The small molecule below binds the protein below.
Small molecule (SMILES): O=C(O)[C@H]1CS[C@@H]2CS[C@@H](CS)N12

Sequence of chain 1.C:
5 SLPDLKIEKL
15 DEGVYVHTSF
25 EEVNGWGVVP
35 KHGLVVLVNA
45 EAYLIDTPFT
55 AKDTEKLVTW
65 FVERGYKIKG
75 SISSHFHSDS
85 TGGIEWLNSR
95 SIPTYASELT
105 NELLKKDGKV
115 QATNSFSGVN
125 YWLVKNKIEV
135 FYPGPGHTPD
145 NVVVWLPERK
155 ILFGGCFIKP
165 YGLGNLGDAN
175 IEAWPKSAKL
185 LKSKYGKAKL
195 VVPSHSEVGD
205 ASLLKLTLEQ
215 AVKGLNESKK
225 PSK

Binding-site contacts:
Ligand atom O contacts residue CYS160 of chain 1.C at 3.5 Å.
Ligand atom SAC contacts residue HIS79 of chain 1.C at 3.7 Å.
Ligand atom OXT contacts residue HIS141 of chain 1.C at 3.6 Å.
Ligand atom SAH contacts residue HIS199 of chain 1.C at 3.5 Å (h-bond).
Ligand atom CAJ contacts residue ZN1 of chain 1.P at 3.9 Å.
Ligand atom N contacts residue HIS199 of chain 1.C at 3.4 Å (h-bond).
Ligand atom SAC contacts residue HIS141 of chain 1.C at 3.8 Å.
Ligand atom SAC contacts residue ASP83 of chain 1.C at 3.7 Å.
Ligand atom OXT contacts residue GLY168 of chain 1.C at 3.5 Å.
Ligand atom O contacts residue HIS199 of chain 1.C at 3.1 Å (h-bond).
Ligand atom N contacts residue ZN1 of chain 1.Q at 2.8 Å.
Ligand atom SAC contacts residue ZN1 of chain 1.P at 2.3 Å.
Ligand atom SAC contacts residue HIS81 of chain 1.C at 3.5 Å (h-bond).
Ligand atom CAD contacts residue ASP83 of chain 1.C at 3.7 Å.
Ligand atom SAG contacts residue ASN169 of chain 1.C at 3.6 Å.
Ligand atom CAD contacts residue HIS81 of chain 1.C at 3.7 Å.
Ligand atom O contacts residue LYS163 of chain 1.C at 2.9 Å (salt-bridge).
Ligand atom CAM contacts residue HIS199 of chain 1.C at 3.6 Å.
Ligand atom CB contacts residue HIS199 of chain 1.C at 3.6 Å.
Ligand atom CAD contacts residue ZN1 of chain 1.P at 3.3 Å.
Ligand atom SAC contacts residue CYS160 of chain 1.C at 3.4 Å (h-bond).
Ligand atom C contacts residue HIS199 of chain 1.C at 3.8 Å.
Ligand atom CA contacts residue HIS199 of chain 1.C at 3.8 Å.
Ligand atom OXT contacts residue LYS163 of chain 1.C at 2.7 Å (salt-bridge).
Ligand atom CAM contacts residue ASP83 of chain 1.C at 3.8 Å.
Ligand atom CAD contacts residue ZN1 of chain 1.Q at 3.4 Å.
Ligand atom OXT contacts residue ASN169 of chain 1.C at 2.9 Å (h-bond).
Ligand atom SAC contacts residue HIS199 of chain 1.C at 3.8 Å.
Ligand atom O contacts residue ZN1 of chain 1.Q at 2.0 Å.
Ligand atom CAM contacts residue GLU25 of chain 1.C at 3.5 Å.
Ligand atom C contacts residue HIS141 of chain 1.C at 3.5 Å.
Ligand atom CA contacts residue ZN1 of chain 1.Q at 3.4 Å.
Ligand atom CAF contacts residue GLU25 of chain 1.C at 3.9 Å.
Ligand atom OXT contacts residue LEU167 of chain 1.C at 3.5 Å (h-bond).
Ligand atom CAM contacts residue ZN1 of chain 1.Q at 3.6 Å.
Ligand atom C contacts residue ZN1 of chain 1.Q at 3.0 Å.
Ligand atom O contacts residue HIS141 of chain 1.C at 3.2 Å.
Ligand atom SAC contacts residue ZN1 of chain 1.Q at 2.3 Å.
Ligand atom CAJ contacts residue ZN1 of chain 1.Q at 3.3 Å.
Ligand atom C contacts residue LYS163 of chain 1.C at 3.1 Å.